Binding-site contacts:
Ligand atom C25 contacts residue LEU247 of chain 1.A at 4.5 Å (hydrophobic).
Ligand atom C6 contacts residue CLR1 of chain 1.S at 3.5 Å.
Ligand atom C27 contacts residue ILE248 of chain 1.A at 4.0 Å (hydrophobic).
Ligand atom C8 contacts residue TYR167 of chain 1.A at 3.9 Å (hydrophobic).
Ligand atom C15 contacts residue CLR1 of chain 1.S at 3.7 Å.
Ligand atom C7 contacts residue CLR1 of chain 1.S at 3.7 Å.
Ligand atom C10 contacts residue TYR167 of chain 1.A at 4.4 Å (hydrophobic).
Ligand atom C25 contacts residue ILE248 of chain 1.A at 3.9 Å (hydrophobic).
Ligand atom C24 contacts residue CLR1 of chain 1.S at 4.5 Å.
Ligand atom C12 contacts residue LEU255 of chain 1.A at 4.4 Å (hydrophobic).
Ligand atom C6 contacts residue LEU306 of chain 1.F at 4.0 Å (hydrophobic).
Ligand atom C19 contacts residue TYR167 of chain 1.A at 3.4 Å (hydrophobic).
Ligand atom C27 contacts residue ILE239 of chain 1.F at 3.9 Å (hydrophobic).
Ligand atom C16 contacts residue ILE235 of chain 1.F at 4.2 Å (hydrophobic).
Ligand atom C19 contacts residue LEU255 of chain 1.A at 3.8 Å (hydrophobic).
Ligand atom C18 contacts residue LEU255 of chain 1.A at 3.9 Å (hydrophobic).
Ligand atom C27 contacts residue CLR1 of chain 1.S at 3.8 Å.
Ligand atom C7 contacts residue LEU306 of chain 1.F at 3.6 Å (hydrophobic).
Ligand atom C11 contacts residue LEU255 of chain 1.A at 3.8 Å (hydrophobic).
Ligand atom C20 contacts residue VAL251 of chain 1.A at 4.1 Å (hydrophobic).
Ligand atom C26 contacts residue LEU247 of chain 1.A at 3.8 Å (hydrophobic).
Ligand atom C21 contacts residue VAL251 of chain 1.A at 4.0 Å (hydrophobic).
Ligand atom C18 contacts residue VAL251 of chain 1.A at 4.0 Å (hydrophobic).
Ligand atom C18 contacts residue TYR167 of chain 1.A at 4.1 Å (hydrophobic).

The protein below binds the small molecule below.
Small molecule (SMILES): CC(C)CCC[C@@H](C)[C@H]1CC[C@H]2[C@@H]3CC=C4C[C@@H](O)CC[C@]4(C)[C@H]3CC[C@]12C

Sequence of chain 1.A:
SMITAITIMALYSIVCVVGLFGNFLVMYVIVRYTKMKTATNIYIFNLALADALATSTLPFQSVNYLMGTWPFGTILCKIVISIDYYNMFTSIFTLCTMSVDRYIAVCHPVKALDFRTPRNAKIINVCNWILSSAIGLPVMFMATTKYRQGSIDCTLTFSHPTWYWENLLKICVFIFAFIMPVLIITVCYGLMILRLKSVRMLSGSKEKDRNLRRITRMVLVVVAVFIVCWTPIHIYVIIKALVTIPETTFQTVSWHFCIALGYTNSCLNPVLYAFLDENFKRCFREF

Sequence of chain 1.F:
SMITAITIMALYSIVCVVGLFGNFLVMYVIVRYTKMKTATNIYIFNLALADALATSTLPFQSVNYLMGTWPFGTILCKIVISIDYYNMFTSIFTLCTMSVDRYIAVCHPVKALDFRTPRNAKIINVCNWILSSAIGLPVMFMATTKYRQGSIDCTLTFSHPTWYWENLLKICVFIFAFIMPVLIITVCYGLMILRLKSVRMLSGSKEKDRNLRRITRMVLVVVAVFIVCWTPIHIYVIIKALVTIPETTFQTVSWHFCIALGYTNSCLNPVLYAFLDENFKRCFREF